Sequence of chain 1.A:
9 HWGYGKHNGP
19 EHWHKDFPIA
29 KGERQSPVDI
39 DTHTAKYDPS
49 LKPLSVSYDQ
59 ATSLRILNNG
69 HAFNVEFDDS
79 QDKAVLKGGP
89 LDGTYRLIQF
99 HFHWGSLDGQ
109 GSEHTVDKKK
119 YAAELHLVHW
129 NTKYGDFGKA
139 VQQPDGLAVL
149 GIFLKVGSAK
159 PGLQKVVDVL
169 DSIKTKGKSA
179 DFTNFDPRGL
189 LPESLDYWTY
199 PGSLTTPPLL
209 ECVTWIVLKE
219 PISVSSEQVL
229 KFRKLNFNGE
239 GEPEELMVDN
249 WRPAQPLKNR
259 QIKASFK

Binding-site contacts:
Ligand atom O contacts residue THR203 of chain 1.A at 2.9 Å (h-bond).
Ligand atom N contacts residue HIS99 of chain 1.A at 3.2 Å (h-bond).
Ligand atom C2 contacts residue LEU202 of chain 1.A at 4.0 Å (hydrophobic).
Ligand atom C10 contacts residue HIS99 of chain 1.A at 3.9 Å.
Ligand atom C9 contacts residue GLN97 of chain 1.A at 4.0 Å.
Ligand atom C1 contacts residue LEU202 of chain 1.A at 3.8 Å (hydrophobic).
Ligand atom S contacts residue HIS99 of chain 1.A at 3.9 Å.
Ligand atom C contacts residue LEU202 of chain 1.A at 3.8 Å (hydrophobic).
Ligand atom O1 contacts residue HIS124 of chain 1.A at 3.5 Å (h-bond).
Ligand atom C6 contacts residue PRO206 of chain 1.A at 3.9 Å (hydrophobic).
Ligand atom C9 contacts residue LEU202 of chain 1.A at 4.0 Å (hydrophobic).
Ligand atom O1 contacts residue VAL126 of chain 1.A at 3.8 Å.
Ligand atom C8 contacts residue PRO206 of chain 1.A at 4.0 Å (hydrophobic).
Ligand atom N2 contacts residue GLN97 of chain 1.A at 3.3 Å (h-bond).
Ligand atom N contacts residue HIS101 of chain 1.A at 3.3 Å (h-bond).
Ligand atom C4 contacts residue PRO206 of chain 1.A at 3.7 Å (hydrophobic).
Ligand atom C1 contacts residue THR204 of chain 1.A at 3.5 Å.
Ligand atom O1 contacts residue ZN1 of chain 1.B at 3.0 Å.
Ligand atom N contacts residue HIS124 of chain 1.A at 3.4 Å (h-bond).
Ligand atom S contacts residue THR203 of chain 1.A at 3.9 Å.
Ligand atom N2 contacts residue VAL126 of chain 1.A at 4.0 Å.
Ligand atom O2 contacts residue PRO206 of chain 1.A at 3.6 Å.
Ligand atom N contacts residue THR203 of chain 1.A at 2.8 Å (h-bond).
Ligand atom O2 contacts residue LEU202 of chain 1.A at 3.6 Å.
Ligand atom C10 contacts residue LEU202 of chain 1.A at 3.8 Å (hydrophobic).
Ligand atom O4 contacts residue VAL126 of chain 1.A at 3.1 Å.
Ligand atom S contacts residue ZN1 of chain 1.B at 3.0 Å.
Ligand atom O contacts residue LEU202 of chain 1.A at 3.3 Å.
Ligand atom C2 contacts residue THR204 of chain 1.A at 3.2 Å.
Ligand atom C5 contacts residue PRO206 of chain 1.A at 3.5 Å (hydrophobic).
Ligand atom N contacts residue ZN1 of chain 1.B at 1.9 Å.
Ligand atom O1 contacts residue VAL147 of chain 1.A at 4.0 Å.
Ligand atom O3 contacts residue PHE135 of chain 1.A at 3.4 Å.
Ligand atom S contacts residue HIS124 of chain 1.A at 4.0 Å.
Ligand atom C10 contacts residue VAL126 of chain 1.A at 3.9 Å (hydrophobic).
Ligand atom O1 contacts residue HIS99 of chain 1.A at 3.2 Å.
Ligand atom C4 contacts residue PRO205 of chain 1.A at 3.9 Å (hydrophobic).
Ligand atom O contacts residue TRP213 of chain 1.A at 3.8 Å.
Ligand atom O4 contacts residue GLN97 of chain 1.A at 2.8 Å (h-bond).
Ligand atom O3 contacts residue GLN97 of chain 1.A at 3.7 Å.

This protein binds this small molecule.
Small molecule (SMILES): NS(=O)(=O)c1ccc(NCc2ccco2)c([N+](=O)[O-])c1